The protein below binds the small molecule below.
Small molecule (SMILES): CC(=O)N[C@@H]1[C@@H](O)[C@H](O)[C@@H](CO)O[C@H]1O

Sequence of chain 2.G:
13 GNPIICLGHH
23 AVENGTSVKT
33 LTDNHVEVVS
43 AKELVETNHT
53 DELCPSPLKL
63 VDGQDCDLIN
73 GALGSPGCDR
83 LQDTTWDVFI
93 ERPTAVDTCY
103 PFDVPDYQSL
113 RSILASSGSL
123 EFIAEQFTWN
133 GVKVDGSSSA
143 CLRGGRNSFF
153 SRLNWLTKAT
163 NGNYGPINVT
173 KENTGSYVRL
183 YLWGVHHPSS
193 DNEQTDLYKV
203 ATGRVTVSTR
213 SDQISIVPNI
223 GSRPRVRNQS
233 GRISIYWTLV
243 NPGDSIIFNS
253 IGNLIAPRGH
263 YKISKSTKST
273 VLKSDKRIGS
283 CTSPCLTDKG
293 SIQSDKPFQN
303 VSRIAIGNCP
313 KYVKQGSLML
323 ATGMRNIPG

Binding-site contacts:
Ligand atom N2 contacts residue ASN170 of chain 2.G at 3.4 Å (h-bond).
Ligand atom O5 contacts residue ASN170 of chain 2.G at 1.9 Å (h-bond).
Ligand atom C4 contacts residue ASN170 of chain 2.G at 4.1 Å.
Ligand atom O7 contacts residue ILE249 of chain 2.G at 3.4 Å.
Ligand atom C6 contacts residue ASN170 of chain 2.G at 4.2 Å.
Ligand atom C7 contacts residue THR172 of chain 2.G at 4.5 Å.
Ligand atom C5 contacts residue ASN170 of chain 2.G at 3.3 Å.
Ligand atom C7 contacts residue ILE249 of chain 2.G at 4.5 Å (hydrophobic).
Ligand atom C4 contacts residue SER224 of chain 1.C at 4.4 Å.
Ligand atom O6 contacts residue SER224 of chain 1.C at 4.4 Å.
Ligand atom C3 contacts residue ASN170 of chain 2.G at 3.9 Å.
Ligand atom C8 contacts residue THR172 of chain 2.G at 3.6 Å.
Ligand atom O4 contacts residue ARG227 of chain 1.C at 3.9 Å.
Ligand atom C2 contacts residue ASN170 of chain 2.G at 2.7 Å.
Ligand atom C1 contacts residue ASN170 of chain 2.G at 1.4 Å.
Ligand atom O3 contacts residue ARG227 of chain 1.C at 4.4 Å.
Ligand atom C7 contacts residue ASN170 of chain 2.G at 4.5 Å.
Ligand atom O6 contacts residue ASN170 of chain 2.G at 3.8 Å.

Sequence of chain 1.C:
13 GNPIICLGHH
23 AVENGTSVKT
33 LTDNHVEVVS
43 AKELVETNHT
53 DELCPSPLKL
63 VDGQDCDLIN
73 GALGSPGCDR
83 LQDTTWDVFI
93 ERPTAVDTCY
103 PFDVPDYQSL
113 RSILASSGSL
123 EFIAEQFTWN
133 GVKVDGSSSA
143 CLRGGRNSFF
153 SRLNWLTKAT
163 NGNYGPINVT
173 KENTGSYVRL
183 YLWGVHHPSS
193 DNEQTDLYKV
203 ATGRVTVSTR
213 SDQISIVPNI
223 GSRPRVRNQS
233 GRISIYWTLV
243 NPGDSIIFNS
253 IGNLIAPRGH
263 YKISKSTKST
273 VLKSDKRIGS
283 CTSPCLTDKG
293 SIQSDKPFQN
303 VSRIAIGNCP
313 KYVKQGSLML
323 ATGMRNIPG